Sequence of chain 1.D:
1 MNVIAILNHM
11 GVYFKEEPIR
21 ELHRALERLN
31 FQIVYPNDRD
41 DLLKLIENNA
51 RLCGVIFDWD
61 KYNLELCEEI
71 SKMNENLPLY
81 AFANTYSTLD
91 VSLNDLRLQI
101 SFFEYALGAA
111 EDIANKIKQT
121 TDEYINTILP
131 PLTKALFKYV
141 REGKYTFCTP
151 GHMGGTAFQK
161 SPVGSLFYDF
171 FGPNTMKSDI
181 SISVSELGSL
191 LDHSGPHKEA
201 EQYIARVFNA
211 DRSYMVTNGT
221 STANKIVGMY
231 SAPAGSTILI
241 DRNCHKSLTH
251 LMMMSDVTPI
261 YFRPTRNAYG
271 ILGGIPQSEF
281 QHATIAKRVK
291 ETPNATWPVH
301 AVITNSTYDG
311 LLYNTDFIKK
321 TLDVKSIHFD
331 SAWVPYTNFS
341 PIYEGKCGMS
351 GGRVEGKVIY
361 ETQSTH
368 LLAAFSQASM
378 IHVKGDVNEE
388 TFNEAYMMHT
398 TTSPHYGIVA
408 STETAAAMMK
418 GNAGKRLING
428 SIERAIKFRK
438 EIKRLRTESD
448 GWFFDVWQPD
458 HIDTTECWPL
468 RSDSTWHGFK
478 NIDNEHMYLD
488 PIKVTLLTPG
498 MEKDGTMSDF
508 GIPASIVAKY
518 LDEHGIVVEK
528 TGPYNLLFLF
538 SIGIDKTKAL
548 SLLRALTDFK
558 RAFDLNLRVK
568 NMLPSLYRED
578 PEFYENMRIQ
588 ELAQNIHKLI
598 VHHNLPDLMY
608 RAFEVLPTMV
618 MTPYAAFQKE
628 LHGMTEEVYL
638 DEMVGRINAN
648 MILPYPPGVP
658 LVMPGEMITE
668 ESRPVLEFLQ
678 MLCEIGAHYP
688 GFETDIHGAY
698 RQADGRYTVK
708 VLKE

Binding-site contacts:
Ligand atom PB contacts residue ARG206 of chain 1.A at 3.3 Å.
Ligand atom PC contacts residue LYS417 of chain 1.A at 3.5 Å.
Ligand atom N1 contacts residue LEU564 of chain 1.D at 3.7 Å.
Ligand atom O3A contacts residue ASN568 of chain 1.D at 3.4 Å (h-bond).
Ligand atom PA contacts residue ASN568 of chain 1.D at 3.8 Å.
Ligand atom O2C contacts residue LYS417 of chain 1.A at 3.2 Å.
Ligand atom N7 contacts residue ARG558 of chain 1.D at 3.0 Å (salt-bridge).
Ligand atom PA contacts residue ARG585 of chain 1.D at 3.7 Å.
Ligand atom O2A contacts residue LEU564 of chain 1.D at 3.6 Å.
Ligand atom O1A contacts residue ARG585 of chain 1.D at 2.5 Å (salt-bridge).
Ligand atom O3C contacts residue ARG206 of chain 1.A at 3.7 Å.
Ligand atom O2A contacts residue ARG565 of chain 1.D at 2.9 Å (salt-bridge).
Ligand atom PC contacts residue ARG206 of chain 1.A at 3.8 Å.
Ligand atom O3D contacts residue GLY418 of chain 1.A at 2.3 Å (h-bond).
Ligand atom C8 contacts residue LEU562 of chain 1.D at 3.7 Å (hydrophobic).
Ligand atom O1C contacts residue LYS417 of chain 1.A at 3.7 Å.
Ligand atom O3C contacts residue LYS417 of chain 1.A at 3.2 Å.
Ligand atom O3A contacts residue ARG565 of chain 1.D at 3.5 Å.
Ligand atom O3' contacts residue ARG206 of chain 1.A at 3.8 Å.
Ligand atom PA contacts residue ARG565 of chain 1.D at 3.8 Å.
Ligand atom O2D contacts residue ARG206 of chain 1.A at 3.0 Å (salt-bridge).
Ligand atom O6 contacts residue ARG558 of chain 1.D at 2.9 Å (salt-bridge).
Ligand atom C5 contacts residue ARG97 of chain 1.A at 3.7 Å.
Ligand atom O2A contacts residue ASN568 of chain 1.D at 2.9 Å (h-bond).
Ligand atom O4' contacts residue LEU564 of chain 1.D at 3.6 Å.
Ligand atom O6 contacts residue LEU564 of chain 1.D at 3.8 Å.
Ligand atom C5 contacts residue LEU564 of chain 1.D at 3.6 Å (hydrophobic).
Ligand atom O2B contacts residue ARG585 of chain 1.D at 2.4 Å (salt-bridge).
Ligand atom O1D contacts residue GLY418 of chain 1.A at 3.5 Å.
Ligand atom C8 contacts residue ARG97 of chain 1.A at 3.5 Å.
Ligand atom N2 contacts residue ASN568 of chain 1.D at 3.6 Å.
Ligand atom N7 contacts residue ARG97 of chain 1.A at 3.4 Å (salt-bridge).
Ligand atom O2C contacts residue ARG206 of chain 1.A at 3.0 Å (salt-bridge).
Ligand atom O3D contacts residue LYS417 of chain 1.A at 3.4 Å.
Ligand atom O1B contacts residue ARG206 of chain 1.A at 2.3 Å (salt-bridge).
Ligand atom C6 contacts residue LEU564 of chain 1.D at 3.5 Å (hydrophobic).
Ligand atom C8 contacts residue ARG558 of chain 1.D at 3.7 Å.
Ligand atom PD contacts residue GLY418 of chain 1.A at 3.7 Å.
Ligand atom O2B contacts residue ARG565 of chain 1.D at 3.7 Å.
Ligand atom O3B contacts residue ARG206 of chain 1.A at 2.7 Å (salt-bridge).

A protein and the small-molecule ligand that binds it are described below.
Small molecule (SMILES): Nc1nc2c(ncn2[C@@H]2O[C@H](CO[P](=O)(O)OP(=O)(O)O)[C@@H](O[P](=O)(O)OP(=O)(O)O)[C@H]2O)c(=O)[nH]1

Sequence of chain 1.A:
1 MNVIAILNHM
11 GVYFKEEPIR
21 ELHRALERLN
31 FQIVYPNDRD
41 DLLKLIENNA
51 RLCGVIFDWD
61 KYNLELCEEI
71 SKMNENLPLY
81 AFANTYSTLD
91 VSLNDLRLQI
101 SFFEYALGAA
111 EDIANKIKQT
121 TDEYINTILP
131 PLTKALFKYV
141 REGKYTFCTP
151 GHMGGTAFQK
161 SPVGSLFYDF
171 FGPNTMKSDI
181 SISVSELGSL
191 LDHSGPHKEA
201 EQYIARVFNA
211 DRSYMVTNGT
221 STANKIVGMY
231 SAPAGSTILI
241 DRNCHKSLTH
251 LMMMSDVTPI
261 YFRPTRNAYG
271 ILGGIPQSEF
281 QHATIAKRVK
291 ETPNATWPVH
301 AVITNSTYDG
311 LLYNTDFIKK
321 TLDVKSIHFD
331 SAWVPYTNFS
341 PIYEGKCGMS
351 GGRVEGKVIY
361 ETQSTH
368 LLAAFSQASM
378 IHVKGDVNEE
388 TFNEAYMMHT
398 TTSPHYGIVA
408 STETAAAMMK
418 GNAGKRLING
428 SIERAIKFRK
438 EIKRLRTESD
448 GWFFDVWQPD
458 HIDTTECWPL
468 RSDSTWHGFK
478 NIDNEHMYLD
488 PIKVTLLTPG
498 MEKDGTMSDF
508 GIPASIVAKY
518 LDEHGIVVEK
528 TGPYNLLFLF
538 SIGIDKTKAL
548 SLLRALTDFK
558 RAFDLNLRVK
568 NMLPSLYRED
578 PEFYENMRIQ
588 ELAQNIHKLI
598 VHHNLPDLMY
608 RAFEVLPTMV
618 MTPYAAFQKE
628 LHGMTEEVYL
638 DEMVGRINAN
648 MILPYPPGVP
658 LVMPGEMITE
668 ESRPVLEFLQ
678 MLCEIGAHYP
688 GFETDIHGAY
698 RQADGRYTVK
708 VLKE